Sequence of chain 1.B:
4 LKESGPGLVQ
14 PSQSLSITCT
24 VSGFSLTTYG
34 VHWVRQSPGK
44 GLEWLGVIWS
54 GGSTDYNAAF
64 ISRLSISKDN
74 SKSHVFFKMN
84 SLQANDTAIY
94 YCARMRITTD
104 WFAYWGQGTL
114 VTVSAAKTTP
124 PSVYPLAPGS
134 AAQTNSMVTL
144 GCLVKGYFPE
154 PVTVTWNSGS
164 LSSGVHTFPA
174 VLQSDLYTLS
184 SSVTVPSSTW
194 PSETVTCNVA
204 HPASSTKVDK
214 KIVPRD

Binding-site contacts:
Ligand atom C3 contacts residue ASN88 of chain 1.B at 3.9 Å.
Ligand atom C8 contacts residue LYS43 of chain 1.B at 3.7 Å.
Ligand atom C5 contacts residue ASN88 of chain 1.B at 3.6 Å.
Ligand atom C7 contacts residue ASN88 of chain 1.B at 3.6 Å.
Ligand atom C2 contacts residue ASN88 of chain 1.B at 2.7 Å.
Ligand atom O7 contacts residue ASN88 of chain 1.B at 3.8 Å.
Ligand atom O5 contacts residue ASN88 of chain 1.B at 2.4 Å (h-bond).
Ligand atom C6 contacts residue GLN86 of chain 1.B at 4.0 Å.
Ligand atom N2 contacts residue ASN88 of chain 1.B at 3.1 Å (h-bond).
Ligand atom C4 contacts residue ASN88 of chain 1.B at 4.4 Å.
Ligand atom C1 contacts residue ASN88 of chain 1.B at 1.4 Å.

This small molecule binds to this protein.
Small molecule (SMILES): CC(=O)N[C@H]1[C@H](O[C@H]2[C@H](O)[C@@H](NC(C)=O)CO[C@@H]2CO[C@@H]2O[C@@H](C)[C@@H](O)[C@@H](O)[C@@H]2O)O[C@H](CO)[C@@H](O[C@@H]2O[C@H](CO)[C@@H](O)[C@H](O[C@H]3O[C@H](CO)[C@@H](O)[C@H](O)[C@@H]3O)[C@@H]2O)[C@@H]1O